Binding-site contacts:
Ligand atom OAF contacts residue HIS243 of chain 1.A at 3.7 Å.
Ligand atom CBD contacts residue GLY78 of chain 1.A at 3.5 Å.
Ligand atom CAL contacts residue SER83 of chain 1.A at 3.5 Å.
Ligand atom CAW contacts residue GLU53 of chain 1.A at 3.4 Å.
Ligand atom CAZ contacts residue ARG74 of chain 1.A at 3.6 Å.
Ligand atom CAU contacts residue LEU124 of chain 1.A at 3.8 Å (hydrophobic).
Ligand atom CAP contacts residue CYS79 of chain 1.A at 3.9 Å (hydrophobic).
Ligand atom CAH contacts residue HIS117 of chain 1.A at 3.8 Å.
Ligand atom CAB contacts residue LEU124 of chain 1.A at 3.7 Å (hydrophobic).
Ligand atom CAN contacts residue HIS243 of chain 1.A at 3.7 Å.
Ligand atom CAE contacts residue CYS79 of chain 1.A at 3.9 Å (hydrophobic).
Ligand atom CAH contacts residue TYR267 of chain 1.A at 3.7 Å (hydrophobic).
Ligand atom OAJ contacts residue TYR267 of chain 1.A at 2.9 Å.
Ligand atom CAP contacts residue PHE76 of chain 1.A at 3.5 Å (hydrophobic).
Ligand atom CAL contacts residue CYS79 of chain 1.A at 3.7 Å (hydrophobic).
Ligand atom CAL contacts residue GLN80 of chain 1.A at 3.4 Å.
Ligand atom OAI contacts residue SER83 of chain 1.A at 3.2 Å (h-bond).
Ligand atom CAH contacts residue HIS243 of chain 1.A at 3.6 Å.
Ligand atom CAK contacts residue HIS243 of chain 1.A at 3.7 Å.
Ligand atom CAR contacts residue PHE157 of chain 1.A at 3.9 Å (hydrophobic).
Ligand atom CAA contacts residue PHE157 of chain 1.A at 3.9 Å (hydrophobic).
Ligand atom CAX contacts residue GLU53 of chain 1.A at 3.1 Å.
Ligand atom OAJ contacts residue HIS243 of chain 1.A at 3.4 Å (h-bond).
Ligand atom CBF contacts residue ILE135 of chain 1.A at 3.9 Å (hydrophobic).
Ligand atom CAP contacts residue HIS243 of chain 1.A at 3.8 Å.
Ligand atom CAK contacts residue PHE76 of chain 1.A at 3.4 Å (hydrophobic).
Ligand atom CAQ contacts residue PHE76 of chain 1.A at 3.7 Å (hydrophobic).
Ligand atom OAI contacts residue TYR267 of chain 1.A at 3.7 Å.
Ligand atom CAV contacts residue ILE135 of chain 1.A at 3.6 Å (hydrophobic).
Ligand atom CAG contacts residue HIS243 of chain 1.A at 3.9 Å.
Ligand atom CAW contacts residue ARG74 of chain 1.A at 3.5 Å.
Ligand atom CBN contacts residue ARG82 of chain 1.A at 3.5 Å.
Ligand atom OAI contacts residue HIS117 of chain 1.A at 2.8 Å (h-bond).
Ligand atom CAS contacts residue HIS243 of chain 1.A at 3.5 Å.
Ligand atom CAX contacts residue LEU49 of chain 1.A at 3.7 Å (hydrophobic).
Ligand atom CAR contacts residue MET158 of chain 1.A at 3.7 Å (hydrophobic).
Ligand atom CBM contacts residue ARG82 of chain 1.A at 3.9 Å.
Ligand atom CAA contacts residue LYS161 of chain 1.A at 3.7 Å.
Ligand atom CBE contacts residue ILE135 of chain 1.A at 3.7 Å (hydrophobic).
Ligand atom CAQ contacts residue PHE157 of chain 1.A at 3.6 Å (hydrophobic).

A protein and the small-molecule ligand that binds it are described below.
Small molecule (SMILES): CCCc1c(OCCCn2ccc3c(OC(C)(C)C(=O)O)cccc32)ccc2cc(C(=O)c3ccccc3)ccc12

Sequence of chain 1.A:
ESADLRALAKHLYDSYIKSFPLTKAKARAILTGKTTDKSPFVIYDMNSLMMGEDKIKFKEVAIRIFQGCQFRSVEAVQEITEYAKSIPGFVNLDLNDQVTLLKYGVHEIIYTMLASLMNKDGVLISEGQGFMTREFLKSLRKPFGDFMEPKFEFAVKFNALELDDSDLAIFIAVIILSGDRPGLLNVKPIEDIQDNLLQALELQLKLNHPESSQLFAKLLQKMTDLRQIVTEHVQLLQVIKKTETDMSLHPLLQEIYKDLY